A small-molecule ligand and the protein it binds are described below.
Small molecule (SMILES): CC(=O)N[C@@H]1[C@@H](O)[C@H](O[C@@H]2O[C@H](CO[C@]3(C(=O)O)C[C@H](O)[C@@H](NC(C)=O)[C@H]([C@H](O)[C@H](O)CO)O3)[C@H](O)[C@H](O)[C@H]2O)[C@@H](CO)O[C@H]1O

Sequence of chain 1.C:
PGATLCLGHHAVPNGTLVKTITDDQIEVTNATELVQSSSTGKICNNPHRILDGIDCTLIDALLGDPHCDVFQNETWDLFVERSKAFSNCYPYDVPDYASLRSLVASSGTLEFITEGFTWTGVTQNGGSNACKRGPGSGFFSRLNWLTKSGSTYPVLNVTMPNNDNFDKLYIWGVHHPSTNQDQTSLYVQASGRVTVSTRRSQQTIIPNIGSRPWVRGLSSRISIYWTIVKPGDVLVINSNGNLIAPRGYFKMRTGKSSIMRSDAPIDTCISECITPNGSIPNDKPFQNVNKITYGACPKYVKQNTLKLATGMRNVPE

Binding-site contacts:
Ligand atom O1B contacts residue LEU220 of chain 1.C at 3.8 Å.
Ligand atom C4 contacts residue GLY219 of chain 1.C at 4.1 Å.
Ligand atom C6 contacts residue LEU220 of chain 1.C at 4.1 Å (hydrophobic).
Ligand atom O9 contacts residue HIS177 of chain 1.C at 3.1 Å (h-bond).
Ligand atom C9 contacts residue TRP147 of chain 1.C at 3.9 Å (hydrophobic).
Ligand atom O8 contacts residue TYR92 of chain 1.C at 2.7 Å (h-bond).
Ligand atom O9 contacts residue SER222 of chain 1.C at 3.0 Å (h-bond).
Ligand atom C11 contacts residue THR149 of chain 1.C at 4.1 Å.
Ligand atom O7 contacts residue LEU188 of chain 1.C at 3.9 Å.
Ligand atom C9 contacts residue TYR92 of chain 1.C at 3.1 Å (hydrophobic).
Ligand atom C9 contacts residue ASP184 of chain 1.C at 3.1 Å.
Ligand atom O1A contacts residue SER130 of chain 1.C at 3.2 Å (h-bond).
Ligand atom C8 contacts residue TYR92 of chain 1.C at 3.5 Å (hydrophobic).
Ligand atom O10 contacts residue LEU188 of chain 1.C at 3.0 Å.
Ligand atom O4 contacts residue LEU220 of chain 1.C at 3.7 Å.
Ligand atom O7 contacts residue ASP184 of chain 1.C at 3.7 Å.
Ligand atom O9 contacts residue ASP184 of chain 1.C at 2.7 Å (salt-bridge).
Ligand atom O1B contacts residue ASN131 of chain 1.C at 4.1 Å.
Ligand atom O9 contacts residue TYR92 of chain 1.C at 2.9 Å (h-bond).
Ligand atom C10 contacts residue GLY129 of chain 1.C at 4.0 Å.
Ligand atom C1 contacts residue SER130 of chain 1.C at 3.3 Å.
Ligand atom O4 contacts residue GLY129 of chain 1.C at 3.7 Å.
Ligand atom C10 contacts residue LEU188 of chain 1.C at 4.0 Å (hydrophobic).
Ligand atom C9 contacts residue LEU188 of chain 1.C at 3.8 Å (hydrophobic).
Ligand atom C5 contacts residue GLY129 of chain 1.C at 3.7 Å.
Ligand atom O4 contacts residue GLY219 of chain 1.C at 3.5 Å (h-bond).
Ligand atom N5 contacts residue GLY129 of chain 1.C at 3.0 Å (h-bond).
Ligand atom C1 contacts residue ASN131 of chain 1.C at 3.7 Å.
Ligand atom O1B contacts residue SER130 of chain 1.C at 2.6 Å (h-bond).
Ligand atom C11 contacts residue GLY129 of chain 1.C at 4.0 Å.
Ligand atom N5 contacts residue TRP147 of chain 1.C at 4.1 Å.
Ligand atom C11 contacts residue GLY128 of chain 1.C at 4.1 Å.
Ligand atom O8 contacts residue SER222 of chain 1.C at 4.1 Å.
Ligand atom O8 contacts residue LEU220 of chain 1.C at 3.8 Å.
Ligand atom C4 contacts residue GLY129 of chain 1.C at 3.4 Å.
Ligand atom C7 contacts residue TRP147 of chain 1.C at 3.7 Å (hydrophobic).
Ligand atom O1A contacts residue ASN131 of chain 1.C at 2.7 Å (h-bond).
Ligand atom O8 contacts residue TRP147 of chain 1.C at 3.6 Å.
Ligand atom C9 contacts residue HIS177 of chain 1.C at 3.3 Å.
Ligand atom C8 contacts residue TRP147 of chain 1.C at 4.0 Å (hydrophobic).